Binding-site contacts:
Ligand atom C5 contacts residue ARG81 of chain 1.A at 4.2 Å.
Ligand atom N6 contacts residue VAL147 of chain 1.A at 3.9 Å.
Ligand atom N3 contacts residue VAL38 of chain 1.A at 4.0 Å.
Ligand atom C4 contacts residue ALA149 of chain 1.A at 4.0 Å (hydrophobic).
Ligand atom C2 contacts residue ILE177 of chain 1.A at 4.2 Å (hydrophobic).
Ligand atom N1 contacts residue VAL147 of chain 1.A at 4.4 Å.
Ligand atom N1 contacts residue PHE41 of chain 1.A at 3.6 Å.
Ligand atom N6 contacts residue ARG81 of chain 1.A at 4.1 Å.
Ligand atom N1 contacts residue ARG40 of chain 1.A at 3.5 Å (salt-bridge).
Ligand atom N9 contacts residue VAL38 of chain 1.A at 4.4 Å.
Ligand atom C4 contacts residue VAL38 of chain 1.A at 4.4 Å (hydrophobic).
Ligand atom N9 contacts residue ARG36 of chain 1.A at 4.2 Å.
Ligand atom C6 contacts residue PHE41 of chain 1.A at 3.8 Å (hydrophobic).
Ligand atom N1 contacts residue ALA42 of chain 1.A at 3.2 Å (h-bond).
Ligand atom C5 contacts residue PHE41 of chain 1.A at 4.2 Å (hydrophobic).
Ligand atom N3 contacts residue ALA149 of chain 1.A at 4.3 Å.
Ligand atom C8 contacts residue ARG36 of chain 1.A at 3.8 Å.
Ligand atom N9 contacts residue ALA149 of chain 1.A at 3.4 Å.
Ligand atom C6 contacts residue VAL147 of chain 1.A at 4.2 Å (hydrophobic).
Ligand atom C2 contacts residue ALA42 of chain 1.A at 4.2 Å (hydrophobic).
Ligand atom C2 contacts residue ARG40 of chain 1.A at 3.3 Å.
Ligand atom N7 contacts residue PHE41 of chain 1.A at 4.2 Å.
Ligand atom C8 contacts residue ARG81 of chain 1.A at 4.1 Å.
Ligand atom C6 contacts residue ALA42 of chain 1.A at 3.7 Å (hydrophobic).
Ligand atom C5 contacts residue VAL147 of chain 1.A at 4.3 Å (hydrophobic).
Ligand atom N6 contacts residue PHE41 of chain 1.A at 3.7 Å.
Ligand atom C2 contacts residue PHE41 of chain 1.A at 4.2 Å (hydrophobic).
Ligand atom C8 contacts residue ALA149 of chain 1.A at 4.0 Å (hydrophobic).
Ligand atom N6 contacts residue ALA42 of chain 1.A at 3.2 Å (h-bond).
Ligand atom C2 contacts residue VAL38 of chain 1.A at 4.1 Å (hydrophobic).
Ligand atom N7 contacts residue ARG81 of chain 1.A at 3.2 Å (salt-bridge).
Ligand atom N7 contacts residue ARG36 of chain 1.A at 4.3 Å.
Ligand atom N3 contacts residue ARG40 of chain 1.A at 4.4 Å.

Sequence of chain 1.A:
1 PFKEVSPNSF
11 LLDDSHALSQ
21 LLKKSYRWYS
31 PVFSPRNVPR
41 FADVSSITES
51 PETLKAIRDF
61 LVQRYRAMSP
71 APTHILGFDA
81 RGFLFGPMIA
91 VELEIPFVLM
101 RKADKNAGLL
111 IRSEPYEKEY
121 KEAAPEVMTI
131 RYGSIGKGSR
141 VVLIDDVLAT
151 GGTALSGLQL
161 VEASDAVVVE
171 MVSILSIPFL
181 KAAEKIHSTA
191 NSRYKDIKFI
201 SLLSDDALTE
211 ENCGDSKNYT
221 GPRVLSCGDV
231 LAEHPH

The small molecule below binds the protein below.
Small molecule (SMILES): Nc1ncnc2[nH]cnc12